Sequence of chain 1.G:
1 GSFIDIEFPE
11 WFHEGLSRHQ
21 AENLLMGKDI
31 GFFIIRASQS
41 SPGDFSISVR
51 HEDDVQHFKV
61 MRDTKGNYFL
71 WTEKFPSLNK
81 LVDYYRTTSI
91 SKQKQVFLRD

The protein below binds the small molecule below.
Small molecule (SMILES): CC(=O)N1CCC[C@H]1C(=O)N[C@@H](CC(=O)O)C(=O)N[C@@H](Cc1ccc(OP(=O)(O)O)cc1)C(=O)N[C@@H](CCC(=O)O)C(=O)N[C@@H](CC(N)=O)C(=O)N[C@@H](CC(C)C)C(=O)O

Binding-site contacts:
Ligand atom CG contacts residue LEU70 of chain 1.G at 3.6 Å (hydrophobic).
Ligand atom CG contacts residue GLN56 of chain 1.G at 3.4 Å.
Ligand atom CB contacts residue ARG18 of chain 1.G at 3.7 Å.
Ligand atom O contacts residue ARG18 of chain 1.G at 3.0 Å (salt-bridge).
Ligand atom CD1 contacts residue HIS57 of chain 1.G at 3.7 Å.
Ligand atom CA contacts residue HIS57 of chain 1.G at 3.3 Å.
Ligand atom CB contacts residue TRP71 of chain 1.G at 3.6 Å (hydrophobic).
Ligand atom CE1 contacts residue ARG18 of chain 1.G at 3.8 Å.
Ligand atom O1P contacts residue SER40 of chain 1.G at 2.4 Å (h-bond).
Ligand atom CA contacts residue TRP71 of chain 1.G at 3.3 Å (hydrophobic).
Ligand atom OD1 contacts residue PHE58 of chain 1.G at 3.6 Å.
Ligand atom CB contacts residue ARG18 of chain 1.G at 3.7 Å.
Ligand atom CG contacts residue LYS59 of chain 1.G at 3.6 Å.
Ligand atom OE1 contacts residue GLN56 of chain 1.G at 3.0 Å (h-bond).
Ligand atom OH contacts residue SER40 of chain 1.G at 3.1 Å (h-bond).
Ligand atom CG contacts residue SER40 of chain 1.G at 3.8 Å.
Ligand atom P contacts residue ARG36 of chain 1.G at 3.8 Å.
Ligand atom CB contacts residue LEU70 of chain 1.G at 3.4 Å (hydrophobic).
Ligand atom CD contacts residue GLN56 of chain 1.G at 3.0 Å.
Ligand atom O3P contacts residue SER38 of chain 1.G at 3.0 Å (h-bond).
Ligand atom N contacts residue ARG18 of chain 1.G at 3.5 Å (salt-bridge).
Ligand atom CE1 contacts residue SER46 of chain 1.G at 3.4 Å.
Ligand atom CB contacts residue HIS57 of chain 1.G at 3.6 Å.
Ligand atom O3P contacts residue ARG36 of chain 1.G at 3.0 Å (salt-bridge).
Ligand atom OD1 contacts residue LYS59 of chain 1.G at 2.9 Å (salt-bridge).
Ligand atom O3P contacts residue SER40 of chain 1.G at 3.8 Å.
Ligand atom O3P contacts residue SER46 of chain 1.G at 2.7 Å (h-bond).
Ligand atom N contacts residue HIS57 of chain 1.G at 3.0 Å (h-bond).
Ligand atom ND2 contacts residue LYS59 of chain 1.G at 2.8 Å (salt-bridge).
Ligand atom C contacts residue HIS57 of chain 1.G at 3.7 Å.
Ligand atom ND2 contacts residue LEU70 of chain 1.G at 2.9 Å (h-bond).
Ligand atom P contacts residue SER40 of chain 1.G at 3.1 Å.
Ligand atom O contacts residue TRP71 of chain 1.G at 3.3 Å.
Ligand atom OH contacts residue SER38 of chain 1.G at 3.8 Å.
Ligand atom CG contacts residue HIS57 of chain 1.G at 3.8 Å.
Ligand atom P contacts residue SER38 of chain 1.G at 3.7 Å.
Ligand atom OE2 contacts residue GLN56 of chain 1.G at 3.3 Å (h-bond).
Ligand atom O2P contacts residue ARG18 of chain 1.G at 2.9 Å (salt-bridge).
Ligand atom CB contacts residue PHE58 of chain 1.G at 3.5 Å (hydrophobic).
Ligand atom O2P contacts residue ARG36 of chain 1.G at 2.9 Å (salt-bridge).